Binding-site contacts:
Ligand atom O19 contacts residue PRO118 of chain 1.A at 3.6 Å.
Ligand atom C4 contacts residue LYS231 of chain 1.C at 3.9 Å.
Ligand atom C7 contacts residue ASN255 of chain 1.A at 3.9 Å.
Ligand atom C10 contacts residue ILE105 of chain 1.A at 3.8 Å (hydrophobic).
Ligand atom C13 contacts residue PRO118 of chain 1.A at 3.6 Å (hydrophobic).
Ligand atom O20 contacts residue GLY232 of chain 1.C at 2.8 Å (h-bond).
Ligand atom C16 contacts residue ASN255 of chain 1.C at 3.8 Å.
Ligand atom C4 contacts residue PRO118 of chain 1.C at 3.5 Å (hydrophobic).
Ligand atom O19 contacts residue LYS117 of chain 1.A at 3.3 Å.
Ligand atom C8 contacts residue LEU252 of chain 1.A at 3.6 Å (hydrophobic).
Ligand atom C12 contacts residue PRO118 of chain 1.C at 3.8 Å (hydrophobic).
Ligand atom C7 contacts residue PRO118 of chain 1.A at 3.8 Å (hydrophobic).
Ligand atom C10 contacts residue LEU252 of chain 1.C at 3.8 Å (hydrophobic).
Ligand atom O21 contacts residue PRO118 of chain 1.A at 3.9 Å.
Ligand atom O19 contacts residue PRO118 of chain 1.C at 3.9 Å.
Ligand atom C1 contacts residue PRO118 of chain 1.A at 3.4 Å (hydrophobic).
Ligand atom C9 contacts residue LEU252 of chain 1.C at 3.8 Å (hydrophobic).
Ligand atom C4 contacts residue SER121 of chain 1.C at 3.8 Å.
Ligand atom O20 contacts residue LYS231 of chain 1.C at 3.0 Å.
Ligand atom C9 contacts residue PRO118 of chain 1.C at 3.7 Å (hydrophobic).
Ligand atom C5 contacts residue PRO118 of chain 1.A at 3.7 Å (hydrophobic).
Ligand atom C3 contacts residue LYS231 of chain 1.C at 3.4 Å.
Ligand atom C7 contacts residue LEU252 of chain 1.A at 3.6 Å (hydrophobic).
Ligand atom C11 contacts residue PRO118 of chain 1.A at 3.7 Å (hydrophobic).
Ligand atom C6 contacts residue PRO118 of chain 1.C at 3.8 Å (hydrophobic).
Ligand atom C15 contacts residue ASN255 of chain 1.A at 3.9 Å.
Ligand atom O21 contacts residue PRO118 of chain 1.C at 3.7 Å.
Ligand atom C1 contacts residue SER121 of chain 1.A at 3.6 Å.
Ligand atom O22 contacts residue GLY232 of chain 1.A at 2.8 Å (h-bond).
Ligand atom O21 contacts residue LYS117 of chain 1.C at 3.4 Å.
Ligand atom O22 contacts residue LYS231 of chain 1.A at 3.0 Å.
Ligand atom N17 contacts residue PRO118 of chain 1.A at 2.9 Å (h-bond).
Ligand atom C3 contacts residue PRO118 of chain 1.C at 3.9 Å (hydrophobic).
Ligand atom C2 contacts residue LYS231 of chain 1.A at 3.5 Å.
Ligand atom C8 contacts residue ILE105 of chain 1.C at 3.8 Å (hydrophobic).
Ligand atom N18 contacts residue PRO118 of chain 1.C at 2.8 Å (h-bond).
Ligand atom O21 contacts residue ILE105 of chain 1.A at 4.0 Å.
Ligand atom C14 contacts residue PRO118 of chain 1.C at 3.6 Å (hydrophobic).
Ligand atom C9 contacts residue ASN255 of chain 1.C at 3.7 Å.
Ligand atom C2 contacts residue PRO118 of chain 1.A at 3.9 Å (hydrophobic).

Sequence of chain 1.A:
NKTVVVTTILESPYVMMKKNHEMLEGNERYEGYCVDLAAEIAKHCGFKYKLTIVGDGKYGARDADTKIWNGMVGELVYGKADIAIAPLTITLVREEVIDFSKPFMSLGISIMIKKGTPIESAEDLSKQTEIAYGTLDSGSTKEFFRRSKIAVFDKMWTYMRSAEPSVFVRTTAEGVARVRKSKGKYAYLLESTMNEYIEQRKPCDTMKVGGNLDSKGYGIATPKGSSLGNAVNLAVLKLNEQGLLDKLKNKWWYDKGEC

A protein and the small-molecule ligand that binds it are described below.
Small molecule (SMILES): CC(C)S(=O)(=O)NCCc1ccc(CCNS(=O)(=O)C(C)C)cc1

Sequence of chain 1.C:
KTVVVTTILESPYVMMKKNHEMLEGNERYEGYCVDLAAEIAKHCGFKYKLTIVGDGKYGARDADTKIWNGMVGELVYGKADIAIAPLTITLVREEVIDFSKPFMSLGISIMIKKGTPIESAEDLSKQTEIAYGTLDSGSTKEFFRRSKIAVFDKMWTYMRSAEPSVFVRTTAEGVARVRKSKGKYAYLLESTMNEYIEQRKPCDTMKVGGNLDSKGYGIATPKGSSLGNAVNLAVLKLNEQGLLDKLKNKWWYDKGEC